A protein and the small-molecule ligand that binds it are described below.
Small molecule (SMILES): C[C@H](O)[C@H](N)[C@@H]1O[C@](O)(C(=O)O)C[C@H](O)[C@@H]1N

Sequence of chain 1.T:
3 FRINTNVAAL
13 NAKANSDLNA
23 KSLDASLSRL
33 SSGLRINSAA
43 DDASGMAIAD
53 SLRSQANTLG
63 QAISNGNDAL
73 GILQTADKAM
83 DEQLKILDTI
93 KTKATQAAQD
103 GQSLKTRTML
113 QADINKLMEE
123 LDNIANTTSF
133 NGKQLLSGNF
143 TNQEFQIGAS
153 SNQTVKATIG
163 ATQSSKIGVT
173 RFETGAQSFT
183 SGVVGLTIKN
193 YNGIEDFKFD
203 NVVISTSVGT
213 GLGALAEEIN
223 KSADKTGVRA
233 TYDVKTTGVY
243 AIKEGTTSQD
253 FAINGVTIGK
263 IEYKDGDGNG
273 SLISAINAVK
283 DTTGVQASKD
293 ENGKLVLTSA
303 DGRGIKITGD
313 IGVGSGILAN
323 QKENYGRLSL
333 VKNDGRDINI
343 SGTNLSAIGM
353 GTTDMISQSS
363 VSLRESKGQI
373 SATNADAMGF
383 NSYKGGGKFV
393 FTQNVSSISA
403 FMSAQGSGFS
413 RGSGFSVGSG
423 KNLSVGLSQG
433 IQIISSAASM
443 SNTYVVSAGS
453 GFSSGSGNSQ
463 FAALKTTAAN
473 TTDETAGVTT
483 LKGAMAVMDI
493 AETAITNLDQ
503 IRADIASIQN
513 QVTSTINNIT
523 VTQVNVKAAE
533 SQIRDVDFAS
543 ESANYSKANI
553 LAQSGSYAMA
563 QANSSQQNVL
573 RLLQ

Binding-site contacts:
Ligand atom C3 contacts residue SER401 of chain 1.T at 2.3 Å.
Ligand atom O4 contacts residue SER401 of chain 1.T at 4.5 Å.
Ligand atom C9 contacts residue SER401 of chain 1.T at 4.2 Å.
Ligand atom C6 contacts residue P8E1 of chain 1.MM at 3.9 Å.
Ligand atom O1A contacts residue P8E1 of chain 1.PM at 3.2 Å.
Ligand atom C1 contacts residue P8E1 of chain 1.PM at 4.4 Å.
Ligand atom O8 contacts residue SER401 of chain 1.T at 3.8 Å.
Ligand atom O6 contacts residue SER401 of chain 1.T at 1.8 Å (h-bond).
Ligand atom C9 contacts residue VAL419 of chain 1.T at 3.7 Å (hydrophobic).
Ligand atom O1B contacts residue SER399 of chain 1.T at 2.9 Å (h-bond).
Ligand atom C2 contacts residue SER399 of chain 1.T at 4.2 Å.
Ligand atom C3 contacts residue SER399 of chain 1.T at 4.2 Å.
Ligand atom C2 contacts residue SER401 of chain 1.T at 1.5 Å.
Ligand atom O1B contacts residue SER401 of chain 1.T at 3.2 Å.
Ligand atom N5 contacts residue SER401 of chain 1.T at 4.4 Å.
Ligand atom C3 contacts residue P8E1 of chain 1.MM at 3.4 Å.
Ligand atom O8 contacts residue VAL419 of chain 1.T at 4.5 Å.
Ligand atom C7 contacts residue SER401 of chain 1.T at 4.0 Å.
Ligand atom O8 contacts residue P8E1 of chain 1.MM at 4.1 Å.
Ligand atom C6 contacts residue SER401 of chain 1.T at 2.8 Å.
Ligand atom C4 contacts residue SER401 of chain 1.T at 3.5 Å.
Ligand atom C2 contacts residue ALA402 of chain 1.T at 4.1 Å (hydrophobic).
Ligand atom C2 contacts residue P8E1 of chain 1.MM at 4.5 Å.
Ligand atom O1A contacts residue SER401 of chain 1.T at 3.2 Å.
Ligand atom C3 contacts residue ALA402 of chain 1.T at 4.0 Å (hydrophobic).
Ligand atom C1 contacts residue SER399 of chain 1.T at 3.7 Å.
Ligand atom C1 contacts residue SER401 of chain 1.T at 2.5 Å.
Ligand atom C4 contacts residue P8E1 of chain 1.MM at 3.5 Å.
Ligand atom C5 contacts residue SER401 of chain 1.T at 3.7 Å.
Ligand atom C8 contacts residue SER401 of chain 1.T at 4.3 Å.
Ligand atom C5 contacts residue P8E1 of chain 1.MM at 3.9 Å.